Binding-site contacts:
Ligand atom C04 contacts residue GLN199 of chain 1.A at 3.8 Å.
Ligand atom C04 contacts residue GLN174 of chain 1.A at 3.8 Å.
Ligand atom C09 contacts residue GLN174 of chain 1.A at 3.8 Å.
Ligand atom C30 contacts residue GLU176 of chain 1.A at 3.6 Å.
Ligand atom C05 contacts residue GLN199 of chain 1.A at 3.8 Å.
Ligand atom C11 contacts residue GLN174 of chain 1.A at 3.9 Å.
Ligand atom O20 contacts residue CYS155 of chain 1.A at 2.6 Å (h-bond).
Ligand atom C28 contacts residue ALA178 of chain 1.A at 3.8 Å (hydrophobic).
Ligand atom O01 contacts residue MET175 of chain 1.A at 3.5 Å.
Ligand atom O20 contacts residue GLY153 of chain 1.A at 3.5 Å (h-bond).
Ligand atom O18 contacts residue GLU176 of chain 1.A at 3.5 Å.
Ligand atom C07 contacts residue ASP197 of chain 1.A at 3.7 Å.
Ligand atom C08 contacts residue HIS48 of chain 1.A at 3.9 Å.
Ligand atom C12 contacts residue SER154 of chain 1.A at 3.9 Å.
Ligand atom O18 contacts residue HIS182 of chain 1.A at 3.5 Å.
Ligand atom C08 contacts residue LEU56 of chain 1.A at 3.8 Å (hydrophobic).
Ligand atom C07 contacts residue LYS198 of chain 1.A at 3.9 Å.
Ligand atom N10 contacts residue GLN174 of chain 1.A at 3.0 Å (h-bond).
Ligand atom C11 contacts residue CYS155 of chain 1.A at 2.7 Å (hydrophobic).
Ligand atom C02 contacts residue GLN199 of chain 1.A at 3.6 Å.
Ligand atom C12 contacts residue CYS155 of chain 1.A at 3.4 Å (hydrophobic).
Ligand atom C12 contacts residue HIS173 of chain 1.A at 3.9 Å.
Ligand atom N10 contacts residue CYS155 of chain 1.A at 3.0 Å (h-bond).
Ligand atom O20 contacts residue SER154 of chain 1.A at 3.3 Å (h-bond).
Ligand atom C16 contacts residue CYS152 of chain 1.A at 3.8 Å (hydrophobic).
Ligand atom O22 contacts residue GLN199 of chain 1.A at 3.4 Å.
Ligand atom C08 contacts residue ASP197 of chain 1.A at 3.8 Å.
Ligand atom C29 contacts residue GLU176 of chain 1.A at 3.8 Å.
Ligand atom N15 contacts residue PHE150 of chain 1.A at 3.5 Å (h-bond).
Ligand atom O01 contacts residue GLU176 of chain 1.A at 3.1 Å (salt-bridge).
Ligand atom N03 contacts residue GLN199 of chain 1.A at 2.9 Å (h-bond).
Ligand atom C19 contacts residue HIS48 of chain 1.A at 3.8 Å.
Ligand atom N15 contacts residue GLU176 of chain 1.A at 3.5 Å (salt-bridge).
Ligand atom C23 contacts residue GLU176 of chain 1.A at 3.2 Å.
Ligand atom C14 contacts residue GLU176 of chain 1.A at 3.7 Å.
Ligand atom N15 contacts residue LEU151 of chain 1.A at 3.9 Å.
Ligand atom O18 contacts residue HIS173 of chain 1.A at 3.0 Å (h-bond).
Ligand atom C14 contacts residue PHE150 of chain 1.A at 3.9 Å (hydrophobic).
Ligand atom O18 contacts residue PHE150 of chain 1.A at 3.7 Å.
Ligand atom C19 contacts residue CYS155 of chain 1.A at 1.8 Å (hydrophobic).

A protein and the small-molecule ligand that binds it are described below.
Small molecule (SMILES): CCC1CCC(OC(=O)N[C@@H](CC(C)C)C(=O)N[C@H](CO)C[C@@H]2CCNC2=O)CC1

Sequence of chain 1.A:
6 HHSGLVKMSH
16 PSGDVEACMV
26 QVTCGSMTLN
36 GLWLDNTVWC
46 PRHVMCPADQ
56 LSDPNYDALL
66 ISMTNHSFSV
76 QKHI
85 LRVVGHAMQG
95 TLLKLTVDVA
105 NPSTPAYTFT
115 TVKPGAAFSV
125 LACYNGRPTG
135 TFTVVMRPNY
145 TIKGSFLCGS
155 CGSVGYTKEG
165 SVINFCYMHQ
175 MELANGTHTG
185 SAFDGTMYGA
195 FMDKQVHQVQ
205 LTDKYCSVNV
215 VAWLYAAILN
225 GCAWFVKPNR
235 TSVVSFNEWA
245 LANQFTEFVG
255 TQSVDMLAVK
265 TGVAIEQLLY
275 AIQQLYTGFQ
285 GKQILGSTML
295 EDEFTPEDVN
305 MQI